Sequence of chain 1.K:
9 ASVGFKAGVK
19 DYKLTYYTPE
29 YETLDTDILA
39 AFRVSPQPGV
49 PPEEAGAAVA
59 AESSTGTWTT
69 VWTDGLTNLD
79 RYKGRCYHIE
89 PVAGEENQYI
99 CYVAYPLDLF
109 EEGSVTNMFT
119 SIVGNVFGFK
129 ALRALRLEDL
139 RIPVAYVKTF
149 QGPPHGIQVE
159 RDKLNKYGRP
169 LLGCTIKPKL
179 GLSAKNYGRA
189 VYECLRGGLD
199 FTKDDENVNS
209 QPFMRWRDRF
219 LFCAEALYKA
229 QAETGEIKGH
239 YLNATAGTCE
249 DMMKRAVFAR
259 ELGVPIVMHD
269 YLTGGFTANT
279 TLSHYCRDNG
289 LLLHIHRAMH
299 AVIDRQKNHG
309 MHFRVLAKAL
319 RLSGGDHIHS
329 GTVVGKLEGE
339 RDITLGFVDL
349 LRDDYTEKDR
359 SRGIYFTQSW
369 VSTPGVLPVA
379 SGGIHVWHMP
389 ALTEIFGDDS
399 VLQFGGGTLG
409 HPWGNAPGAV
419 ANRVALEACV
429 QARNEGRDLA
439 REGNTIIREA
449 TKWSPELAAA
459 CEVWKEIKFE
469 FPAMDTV

Binding-site contacts:
Ligand atom O3P contacts residue GLY380 of chain 1.I at 3.3 Å.
Ligand atom O1P contacts residue LYS175 of chain 1.I at 3.3 Å.
Ligand atom O3P contacts residue GLY381 of chain 1.I at 2.9 Å (h-bond).
Ligand atom O3 contacts residue ASP203 of chain 1.I at 3.7 Å.
Ligand atom O1 contacts residue LYS175 of chain 1.I at 3.2 Å (salt-bridge).
Ligand atom C3 contacts residue GLU204 of chain 1.I at 3.6 Å.
Ligand atom O22 contacts residue LYS177 of chain 1.I at 3.3 Å (salt-bridge).
Ligand atom O5P contacts residue HIS327 of chain 1.I at 2.7 Å (h-bond).
Ligand atom P1 contacts residue THR65 of chain 1.K at 3.5 Å.
Ligand atom O3 contacts residue HIS294 of chain 1.I at 3.7 Å.
Ligand atom O22 contacts residue LYS175 of chain 1.I at 3.0 Å (salt-bridge).
Ligand atom O5P contacts residue SER379 of chain 1.I at 3.3 Å (h-bond).
Ligand atom O4 contacts residue SER379 of chain 1.I at 2.8 Å (h-bond).
Ligand atom O22 contacts residue GLU60 of chain 1.K at 3.7 Å.
Ligand atom O3P contacts residue TRP66 of chain 1.K at 3.5 Å.
Ligand atom O1P contacts residue THR65 of chain 1.K at 2.7 Å (h-bond).
Ligand atom C1 contacts residue SER379 of chain 1.I at 3.7 Å.
Ligand atom O5 contacts residue LEU335 of chain 1.I at 3.2 Å.
Ligand atom P2 contacts residue HIS327 of chain 1.I at 3.6 Å.
Ligand atom C5 contacts residue ASN123 of chain 1.K at 3.5 Å.
Ligand atom O6P contacts residue HIS327 of chain 1.I at 3.5 Å (h-bond).
Ligand atom C3 contacts residue ASN123 of chain 1.K at 3.6 Å.
Ligand atom P1 contacts residue GLY404 of chain 1.I at 3.9 Å.
Ligand atom P2 contacts residue ARG295 of chain 1.I at 3.8 Å.
Ligand atom O21 contacts residue GLU60 of chain 1.K at 2.6 Å (salt-bridge).
Ligand atom O2P contacts residue GLY403 of chain 1.I at 2.8 Å (h-bond).
Ligand atom O3P contacts residue LYS334 of chain 1.I at 3.1 Å (salt-bridge).
Ligand atom O22 contacts residue ASP203 of chain 1.I at 3.1 Å (salt-bridge).
Ligand atom O1P contacts residue GLY404 of chain 1.I at 2.7 Å (h-bond).
Ligand atom O1 contacts residue LYS334 of chain 1.I at 3.9 Å.
Ligand atom O3P contacts residue THR65 of chain 1.K at 3.7 Å.
Ligand atom O3 contacts residue GLU204 of chain 1.I at 2.9 Å (salt-bridge).
Ligand atom C2 contacts residue GLU60 of chain 1.K at 3.6 Å.
Ligand atom O4P contacts residue LEU335 of chain 1.I at 3.6 Å.
Ligand atom O6P contacts residue ARG295 of chain 1.I at 3.2 Å (salt-bridge).
Ligand atom O21 contacts residue LYS334 of chain 1.I at 3.1 Å (salt-bridge).
Ligand atom O4 contacts residue HIS327 of chain 1.I at 3.8 Å.
Ligand atom O2P contacts residue GLY404 of chain 1.I at 3.9 Å.
Ligand atom O1P contacts residue GLY403 of chain 1.I at 3.4 Å.
Ligand atom O4P contacts residue ARG295 of chain 1.I at 2.9 Å (salt-bridge).

This small molecule binds to this protein.
Small molecule (SMILES): O=P(O)(O)OC[C@@H](O)[C@H](O)C(O)(O)COP(=O)(O)O

Sequence of chain 1.I:
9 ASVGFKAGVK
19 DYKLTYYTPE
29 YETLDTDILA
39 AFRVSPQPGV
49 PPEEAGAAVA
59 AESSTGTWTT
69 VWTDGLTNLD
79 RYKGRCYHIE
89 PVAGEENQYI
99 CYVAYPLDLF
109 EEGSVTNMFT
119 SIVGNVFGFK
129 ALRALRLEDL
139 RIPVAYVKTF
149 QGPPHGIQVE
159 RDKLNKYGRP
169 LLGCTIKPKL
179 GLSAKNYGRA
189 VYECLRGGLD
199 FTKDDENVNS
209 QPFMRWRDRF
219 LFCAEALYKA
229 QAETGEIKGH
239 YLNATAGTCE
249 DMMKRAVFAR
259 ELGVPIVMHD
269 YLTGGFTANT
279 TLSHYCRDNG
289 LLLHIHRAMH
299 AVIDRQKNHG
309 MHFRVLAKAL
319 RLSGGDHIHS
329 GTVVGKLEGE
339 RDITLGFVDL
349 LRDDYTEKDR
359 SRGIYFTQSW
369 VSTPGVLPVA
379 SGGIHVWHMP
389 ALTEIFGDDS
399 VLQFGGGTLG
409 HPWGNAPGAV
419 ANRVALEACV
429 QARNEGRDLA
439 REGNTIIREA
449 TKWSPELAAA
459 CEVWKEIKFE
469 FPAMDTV